Binding-site contacts:
Ligand atom C6C contacts residue TYR83 of chain 2.A at 3.6 Å (hydrophobic).
Ligand atom OS2 contacts residue HIS301 of chain 2.A at 3.5 Å.
Ligand atom CC contacts residue ASP38 of chain 2.A at 3.7 Å.
Ligand atom OV contacts residue TYR83 of chain 2.A at 3.4 Å.
Ligand atom C1C contacts residue GLY228 of chain 2.A at 3.1 Å.
Ligand atom C3H contacts residue SER233 of chain 2.A at 3.7 Å.
Ligand atom OS1 contacts residue THR85 of chain 2.A at 3.7 Å.
Ligand atom NC contacts residue GLY228 of chain 2.A at 3.3 Å (h-bond).
Ligand atom C3F contacts residue GLN19 of chain 2.A at 3.4 Å.
Ligand atom CNV contacts residue ASP226 of chain 2.A at 3.6 Å.
Ligand atom OC contacts residue ASP38 of chain 2.A at 2.7 Å (salt-bridge).
Ligand atom N1H contacts residue SER84 of chain 2.A at 3.2 Å (h-bond).
Ligand atom CS2 contacts residue TYR231 of chain 2.A at 3.6 Å (hydrophobic).
Ligand atom NH contacts residue THR85 of chain 2.A at 3.2 Å (h-bond).
Ligand atom OC contacts residue GLY40 of chain 2.A at 3.6 Å.
Ligand atom N2H contacts residue SER233 of chain 2.A at 3.0 Å.
Ligand atom C1T contacts residue GLY40 of chain 2.A at 3.5 Å.
Ligand atom CBC contacts residue GLY228 of chain 2.A at 3.3 Å.
Ligand atom CAV contacts residue GLY40 of chain 2.A at 3.7 Å.
Ligand atom OF contacts residue SER230 of chain 2.A at 3.0 Å (h-bond).
Ligand atom C2H contacts residue ALA229 of chain 2.A at 3.5 Å (hydrophobic).
Ligand atom CBV contacts residue SER84 of chain 2.A at 3.7 Å.
Ligand atom C2T contacts residue SER41 of chain 2.A at 3.5 Å.
Ligand atom CAF contacts residue THR85 of chain 2.A at 3.7 Å.
Ligand atom N2H contacts residue ALA314 of chain 2.A at 3.4 Å.
Ligand atom CV contacts residue GLY40 of chain 2.A at 3.7 Å.
Ligand atom C3H contacts residue ALA314 of chain 2.A at 3.7 Å (hydrophobic).
Ligand atom CBH contacts residue SER84 of chain 2.A at 3.6 Å.
Ligand atom NT contacts residue GLY40 of chain 2.A at 2.8 Å (h-bond).
Ligand atom OH contacts residue SER84 of chain 2.A at 2.9 Å.
Ligand atom C2H contacts residue SER233 of chain 2.A at 3.7 Å.
Ligand atom OS2 contacts residue THR85 of chain 2.A at 3.7 Å.
Ligand atom CBC contacts residue ASP38 of chain 2.A at 3.3 Å.
Ligand atom OC contacts residue ASP226 of chain 2.A at 2.5 Å (salt-bridge).
Ligand atom CC contacts residue ASP226 of chain 2.A at 3.5 Å.
Ligand atom C2C contacts residue GLY228 of chain 2.A at 3.6 Å.
Ligand atom OV contacts residue SER84 of chain 2.A at 3.4 Å (h-bond).
Ligand atom OF contacts residue ALA229 of chain 2.A at 3.5 Å.
Ligand atom OH contacts residue THR85 of chain 2.A at 3.2 Å (h-bond).
Ligand atom CNF contacts residue SER230 of chain 2.A at 3.5 Å.

Sequence of chain 1.A:
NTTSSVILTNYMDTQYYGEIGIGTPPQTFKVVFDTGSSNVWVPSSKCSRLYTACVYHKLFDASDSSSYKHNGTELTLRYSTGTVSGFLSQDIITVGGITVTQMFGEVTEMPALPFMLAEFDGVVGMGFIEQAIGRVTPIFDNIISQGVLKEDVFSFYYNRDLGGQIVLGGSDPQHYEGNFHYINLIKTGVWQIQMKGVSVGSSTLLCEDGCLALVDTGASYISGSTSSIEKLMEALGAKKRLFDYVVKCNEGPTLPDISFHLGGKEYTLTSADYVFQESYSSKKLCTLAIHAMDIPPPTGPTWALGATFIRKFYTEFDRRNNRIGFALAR

A protein and the small-molecule ligand that binds it are described below.
Small molecule (SMILES): CCCCNC(=O)C(CC(O)C(CC1CCCCC1)NC(=O)C(Cc1cnc[nH]1)NC(=O)C(Cc1ccccc1)CS(=O)(=O)C(C)(C)C)C(C)C

Sequence of chain 2.A:
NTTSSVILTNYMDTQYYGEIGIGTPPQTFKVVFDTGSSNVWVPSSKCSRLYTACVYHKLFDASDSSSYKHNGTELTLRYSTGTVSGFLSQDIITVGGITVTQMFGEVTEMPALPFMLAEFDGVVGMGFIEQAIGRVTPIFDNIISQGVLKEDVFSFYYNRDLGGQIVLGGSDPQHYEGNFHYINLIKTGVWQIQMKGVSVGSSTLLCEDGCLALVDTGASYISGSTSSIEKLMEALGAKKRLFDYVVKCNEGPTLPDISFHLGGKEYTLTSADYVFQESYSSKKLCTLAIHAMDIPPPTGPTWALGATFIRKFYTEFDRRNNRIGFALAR